Sequence of chain 1.H:
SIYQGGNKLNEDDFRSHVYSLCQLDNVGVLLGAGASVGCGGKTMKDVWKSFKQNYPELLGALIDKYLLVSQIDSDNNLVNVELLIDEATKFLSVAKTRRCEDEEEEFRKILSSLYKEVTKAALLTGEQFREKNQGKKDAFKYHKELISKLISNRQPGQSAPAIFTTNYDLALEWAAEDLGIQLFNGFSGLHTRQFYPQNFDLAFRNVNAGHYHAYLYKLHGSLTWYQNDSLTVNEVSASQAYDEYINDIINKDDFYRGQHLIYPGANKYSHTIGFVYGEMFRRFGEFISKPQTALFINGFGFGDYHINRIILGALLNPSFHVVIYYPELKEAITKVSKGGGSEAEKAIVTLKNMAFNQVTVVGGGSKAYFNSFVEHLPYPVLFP

A protein and the small-molecule ligand that binds it are described below.
Small molecule (SMILES): Nc1ncnc2c1ncn2[C@@H]1O[C@H](COP(=O)(O)OP(=O)(O)OC[C@H]2O[C@H](O)[C@H](O)[C@@H]2O)[C@@H](O)[C@H]1O

Binding-site contacts:
Ligand atom O3D contacts residue MET45 of chain 1.H at 3.6 Å.
Ligand atom O4D contacts residue THR167 of chain 1.H at 4.0 Å.
Ligand atom N6 contacts residue VAL38 of chain 1.H at 4.0 Å.
Ligand atom C2 contacts residue GLY35 of chain 1.H at 4.0 Å.
Ligand atom O1D contacts residue THR167 of chain 1.H at 4.1 Å.
Ligand atom C5' contacts residue GLY306 of chain 1.H at 4.0 Å.
Ligand atom O1B contacts residue MET45 of chain 1.H at 3.3 Å.
Ligand atom N7 contacts residue VAL38 of chain 1.H at 4.0 Å.
Ligand atom C2 contacts residue TYR376 of chain 1.H at 3.8 Å (hydrophobic).
Ligand atom N6 contacts residue GLY35 of chain 1.H at 3.7 Å.
Ligand atom O2A contacts residue THR44 of chain 1.H at 3.2 Å.
Ligand atom C6 contacts residue GLY35 of chain 1.H at 3.4 Å.
Ligand atom C2 contacts residue ASN305 of chain 1.H at 3.8 Å.
Ligand atom O5D contacts residue ALA34 of chain 1.H at 4.0 Å.
Ligand atom O1D contacts residue GLU83 of chain 1.H at 4.2 Å.
Ligand atom C1D contacts residue THR167 of chain 1.H at 4.0 Å.
Ligand atom C5 contacts residue GLY35 of chain 1.H at 3.6 Å.
Ligand atom N1 contacts residue TYR376 of chain 1.H at 3.8 Å.
Ligand atom N6 contacts residue TYR376 of chain 1.H at 4.1 Å.
Ligand atom O2A contacts residue MET45 of chain 1.H at 3.7 Å.
Ligand atom C2D contacts residue GLU83 of chain 1.H at 3.8 Å.
Ligand atom C4 contacts residue GLY35 of chain 1.H at 4.0 Å.
Ligand atom O3D contacts residue GLU83 of chain 1.H at 2.3 Å (salt-bridge).
Ligand atom C2 contacts residue ALA375 of chain 1.H at 4.2 Å (hydrophobic).
Ligand atom C3D contacts residue GLU83 of chain 1.H at 3.3 Å.
Ligand atom N1 contacts residue GLY35 of chain 1.H at 3.6 Å.
Ligand atom O2B contacts residue GLY308 of chain 1.H at 4.0 Å.
Ligand atom O3' contacts residue PRO334 of chain 1.H at 4.2 Å.
Ligand atom O1A contacts residue MET45 of chain 1.H at 4.1 Å.
Ligand atom C4D contacts residue MET45 of chain 1.H at 4.2 Å (hydrophobic).
Ligand atom C6 contacts residue TYR376 of chain 1.H at 4.0 Å (hydrophobic).
Ligand atom O1D contacts residue HIS227 of chain 1.H at 4.1 Å.
Ligand atom C5 contacts residue TYR376 of chain 1.H at 4.2 Å (hydrophobic).
Ligand atom N3 contacts residue TYR376 of chain 1.H at 4.2 Å.
Ligand atom N1 contacts residue PHE377 of chain 1.H at 3.5 Å (h-bond).
Ligand atom N7 contacts residue GLY35 of chain 1.H at 4.2 Å.
Ligand atom O2D contacts residue GLU83 of chain 1.H at 3.0 Å (salt-bridge).
Ligand atom C4' contacts residue GLY306 of chain 1.H at 4.2 Å.
Ligand atom C2 contacts residue PHE377 of chain 1.H at 3.9 Å (hydrophobic).
Ligand atom O2' contacts residue GLU335 of chain 1.H at 4.0 Å.